Sequence of chain 1.A:
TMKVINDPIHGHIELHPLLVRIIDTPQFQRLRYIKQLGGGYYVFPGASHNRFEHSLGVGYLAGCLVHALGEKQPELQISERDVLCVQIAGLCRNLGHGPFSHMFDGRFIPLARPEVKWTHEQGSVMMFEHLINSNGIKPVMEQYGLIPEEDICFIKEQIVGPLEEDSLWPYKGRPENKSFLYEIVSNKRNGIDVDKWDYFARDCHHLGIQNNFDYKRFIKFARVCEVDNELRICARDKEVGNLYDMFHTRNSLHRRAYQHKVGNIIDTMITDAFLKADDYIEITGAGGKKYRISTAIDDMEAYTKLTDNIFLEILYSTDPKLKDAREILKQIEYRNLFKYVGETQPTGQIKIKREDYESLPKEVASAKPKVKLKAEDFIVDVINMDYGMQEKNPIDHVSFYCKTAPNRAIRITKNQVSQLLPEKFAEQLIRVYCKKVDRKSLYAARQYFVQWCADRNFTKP

This small molecule binds to this protein.
Small molecule (SMILES): Nc1ncnc2c1ncn2[C@H]1C[C@H](O)[C@@H](CO[P](=O)(O)O[P](=O)(O)OP(=O)(O)O)O1

Binding-site contacts:
Ligand atom O2A contacts residue ASN95 of chain 1.A at 3.5 Å (h-bond).
Ligand atom N9 contacts residue HIS103 of chain 1.A at 3.2 Å (h-bond).
Ligand atom C4' contacts residue GLN37 of chain 1.A at 3.5 Å.
Ligand atom C2 contacts residue GLN263 of chain 1.A at 3.4 Å.
Ligand atom C2' contacts residue TYR262 of chain 1.A at 3.3 Å (hydrophobic).
Ligand atom O1G contacts residue LYS200 of chain 1.A at 3.2 Å (salt-bridge).
Ligand atom O1B contacts residue ARG94 of chain 1.A at 2.6 Å (salt-bridge).
Ligand atom N7 contacts residue HIS103 of chain 1.A at 3.7 Å.
Ligand atom O2A contacts residue HIS98 of chain 1.A at 2.9 Å (h-bond).
Ligand atom C3' contacts residue TYR203 of chain 1.A at 3.5 Å (hydrophobic).
Ligand atom C3' contacts residue ASP207 of chain 1.A at 3.6 Å.
Ligand atom O3' contacts residue ASP207 of chain 1.A at 2.6 Å (salt-bridge).
Ligand atom O1G contacts residue TYR203 of chain 1.A at 2.9 Å (h-bond).
Ligand atom N1 contacts residue GLN263 of chain 1.A at 3.6 Å.
Ligand atom O2A contacts residue ARG52 of chain 1.A at 3.5 Å (salt-bridge).
Ligand atom O5' contacts residue ARG52 of chain 1.A at 3.6 Å (salt-bridge).
Ligand atom O1A contacts residue ASP199 of chain 1.A at 2.7 Å (salt-bridge).
Ligand atom PA contacts residue HIS103 of chain 1.A at 3.6 Å.
Ligand atom C4 contacts residue HIS103 of chain 1.A at 3.2 Å.
Ligand atom O3A contacts residue HIS121 of chain 1.A at 3.8 Å.
Ligand atom O1G contacts residue ARG254 of chain 1.A at 3.5 Å (salt-bridge).
Ligand atom O3' contacts residue LEU38 of chain 1.A at 3.5 Å.
Ligand atom C8 contacts residue HIS103 of chain 1.A at 3.4 Å.
Ligand atom C6 contacts residue HIS258 of chain 1.A at 3.8 Å.
Ligand atom O3G contacts residue LYS200 of chain 1.A at 3.6 Å.
Ligand atom N3 contacts residue HIS103 of chain 1.A at 3.3 Å.
Ligand atom C5 contacts residue HIS103 of chain 1.A at 3.7 Å.
Ligand atom O3' contacts residue GLN37 of chain 1.A at 3.2 Å (h-bond).
Ligand atom C4' contacts residue ARG52 of chain 1.A at 3.2 Å.
Ligand atom O4' contacts residue ARG52 of chain 1.A at 3.0 Å (salt-bridge).
Ligand atom O3' contacts residue TYR203 of chain 1.A at 3.7 Å.
Ligand atom C5 contacts residue HIS258 of chain 1.A at 3.6 Å.
Ligand atom O1A contacts residue ARG94 of chain 1.A at 3.3 Å (salt-bridge).
Ligand atom O3A contacts residue HIS103 of chain 1.A at 3.1 Å.
Ligand atom C5' contacts residue TYR203 of chain 1.A at 3.7 Å (hydrophobic).
Ligand atom O2A contacts residue HIS121 of chain 1.A at 3.3 Å (h-bond).
Ligand atom O5' contacts residue HIS103 of chain 1.A at 2.8 Å (h-bond).
Ligand atom O2G contacts residue ARG254 of chain 1.A at 3.0 Å (salt-bridge).
Ligand atom C1' contacts residue HIS103 of chain 1.A at 3.5 Å.
Ligand atom O4' contacts residue HIS103 of chain 1.A at 3.0 Å (h-bond).